The small molecule below binds the protein below.
Small molecule (SMILES): CC(=O)N[C@@H]1[C@@H](O)[C@H](O)[C@@H](CO)O[C@H]1O

Binding-site contacts:
Ligand atom C4 contacts residue ASN454 of chain 1.A at 4.2 Å.
Ligand atom C5 contacts residue ASN454 of chain 1.A at 3.7 Å.
Ligand atom N2 contacts residue ASN454 of chain 1.A at 2.9 Å (h-bond).
Ligand atom C7 contacts residue ASN454 of chain 1.A at 3.9 Å.
Ligand atom C1 contacts residue ASN454 of chain 1.A at 1.4 Å.
Ligand atom O7 contacts residue ASN454 of chain 1.A at 4.3 Å.
Ligand atom C2 contacts residue ASN454 of chain 1.A at 2.4 Å.
Ligand atom O6 contacts residue ASN454 of chain 1.A at 4.5 Å.
Ligand atom C3 contacts residue ASN454 of chain 1.A at 3.8 Å.
Ligand atom O5 contacts residue ASN454 of chain 1.A at 2.3 Å (h-bond).

Sequence of chain 1.A:
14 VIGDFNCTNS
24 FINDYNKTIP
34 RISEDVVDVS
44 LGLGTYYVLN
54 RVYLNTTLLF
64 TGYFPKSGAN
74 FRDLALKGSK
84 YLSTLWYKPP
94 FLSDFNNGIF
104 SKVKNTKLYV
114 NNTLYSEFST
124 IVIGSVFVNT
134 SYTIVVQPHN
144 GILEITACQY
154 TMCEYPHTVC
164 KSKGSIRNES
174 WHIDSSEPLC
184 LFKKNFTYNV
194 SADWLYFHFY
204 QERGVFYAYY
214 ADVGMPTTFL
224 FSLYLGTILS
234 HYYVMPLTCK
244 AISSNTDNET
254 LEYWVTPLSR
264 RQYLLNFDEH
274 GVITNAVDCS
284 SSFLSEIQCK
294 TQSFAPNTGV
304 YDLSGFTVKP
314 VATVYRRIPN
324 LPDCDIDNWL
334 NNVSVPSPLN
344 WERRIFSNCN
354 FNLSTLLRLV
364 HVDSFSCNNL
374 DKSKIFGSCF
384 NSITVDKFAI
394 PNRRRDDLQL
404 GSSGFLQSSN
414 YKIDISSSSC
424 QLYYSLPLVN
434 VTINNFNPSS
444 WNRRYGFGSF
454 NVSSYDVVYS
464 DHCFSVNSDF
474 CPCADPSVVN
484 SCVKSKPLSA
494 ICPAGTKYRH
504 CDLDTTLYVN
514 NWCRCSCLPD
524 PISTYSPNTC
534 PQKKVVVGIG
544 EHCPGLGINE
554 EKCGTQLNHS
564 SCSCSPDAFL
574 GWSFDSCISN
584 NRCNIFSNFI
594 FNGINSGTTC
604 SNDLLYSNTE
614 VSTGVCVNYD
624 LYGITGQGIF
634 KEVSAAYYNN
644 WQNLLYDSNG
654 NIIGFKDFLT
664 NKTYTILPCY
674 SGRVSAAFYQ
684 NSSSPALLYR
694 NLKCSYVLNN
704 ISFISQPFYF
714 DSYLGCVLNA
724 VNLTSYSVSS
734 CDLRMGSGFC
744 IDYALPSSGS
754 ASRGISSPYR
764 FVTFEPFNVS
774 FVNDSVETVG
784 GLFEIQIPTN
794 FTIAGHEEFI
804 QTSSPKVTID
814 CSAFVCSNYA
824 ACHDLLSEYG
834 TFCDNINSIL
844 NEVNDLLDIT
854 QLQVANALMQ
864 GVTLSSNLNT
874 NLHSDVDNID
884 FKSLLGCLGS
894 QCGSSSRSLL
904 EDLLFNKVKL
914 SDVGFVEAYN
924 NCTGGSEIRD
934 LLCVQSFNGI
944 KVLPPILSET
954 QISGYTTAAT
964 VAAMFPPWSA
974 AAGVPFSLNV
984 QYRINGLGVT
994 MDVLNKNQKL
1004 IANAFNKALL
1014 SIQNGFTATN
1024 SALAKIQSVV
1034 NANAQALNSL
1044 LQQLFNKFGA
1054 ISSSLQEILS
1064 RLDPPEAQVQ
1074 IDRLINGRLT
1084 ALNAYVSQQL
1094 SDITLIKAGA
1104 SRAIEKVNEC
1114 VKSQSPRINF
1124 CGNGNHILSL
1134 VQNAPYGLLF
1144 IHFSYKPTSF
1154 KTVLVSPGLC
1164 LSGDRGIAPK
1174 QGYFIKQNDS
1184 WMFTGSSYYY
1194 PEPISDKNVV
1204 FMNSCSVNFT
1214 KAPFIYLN